Sequence of chain 1.D:
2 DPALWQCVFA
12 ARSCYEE

Binding-site contacts:
Ligand atom CJ contacts residue CYS15 of chain 1.D at 2.7 Å (hydrophobic).
Ligand atom CD contacts residue ALA11 of chain 1.D at 3.7 Å (hydrophobic).
Ligand atom OA contacts residue ALA11 of chain 1.D at 4.5 Å.
Ligand atom CH contacts residue CYS8 of chain 1.D at 1.8 Å (hydrophobic).
Ligand atom CE contacts residue CYS8 of chain 1.D at 3.4 Å (hydrophobic).
Ligand atom NB contacts residue ALA11 of chain 1.D at 4.1 Å.
Ligand atom CG contacts residue CYS8 of chain 1.D at 2.6 Å (hydrophobic).
Ligand atom CK contacts residue CYS15 of chain 1.D at 1.9 Å (hydrophobic).
Ligand atom CD contacts residue CYS8 of chain 1.D at 4.0 Å (hydrophobic).
Ligand atom CB contacts residue ALA11 of chain 1.D at 4.5 Å (hydrophobic).
Ligand atom CC contacts residue ALA12 of chain 1.D at 4.5 Å (hydrophobic).
Ligand atom CF contacts residue CYS8 of chain 1.D at 4.1 Å (hydrophobic).
Ligand atom NB contacts residue CYS15 of chain 1.D at 4.0 Å.
Ligand atom CC contacts residue ALA11 of chain 1.D at 4.1 Å (hydrophobic).
Ligand atom NA contacts residue CYS8 of chain 1.D at 3.1 Å (h-bond).
Ligand atom CJ contacts residue ALA11 of chain 1.D at 4.2 Å (hydrophobic).
Ligand atom OB contacts residue GLN7 of chain 1.D at 4.3 Å.
Ligand atom OA contacts residue CYS15 of chain 1.D at 2.9 Å (h-bond).
Ligand atom OB contacts residue CYS8 of chain 1.D at 3.4 Å (h-bond).
Ligand atom CE contacts residue ALA12 of chain 1.D at 3.8 Å (hydrophobic).
Ligand atom CD contacts residue ALA12 of chain 1.D at 3.5 Å (hydrophobic).
Ligand atom CF contacts residue ALA11 of chain 1.D at 4.3 Å (hydrophobic).
Ligand atom OA contacts residue ALA12 of chain 1.D at 4.2 Å.
Ligand atom CE contacts residue ALA11 of chain 1.D at 3.9 Å (hydrophobic).

This protein binds this small molecule.
Small molecule (SMILES): CC(=O)Nc1ccc(NC(C)=O)cc1